Sequence of chain 2.C:
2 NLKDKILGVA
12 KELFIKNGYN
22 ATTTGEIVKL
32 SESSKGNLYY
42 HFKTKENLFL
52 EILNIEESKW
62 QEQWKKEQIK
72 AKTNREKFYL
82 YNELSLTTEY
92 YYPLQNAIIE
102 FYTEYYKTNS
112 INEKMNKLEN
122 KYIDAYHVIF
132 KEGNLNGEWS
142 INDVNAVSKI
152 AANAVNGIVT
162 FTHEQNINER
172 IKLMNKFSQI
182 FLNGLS

Binding-site contacts:
Ligand atom C7' contacts residue GLU120 of chain 2.C at 3.8 Å.
Ligand atom C5' contacts residue PHE162 of chain 2.A at 3.6 Å (hydrophobic).
Ligand atom C2 contacts residue ASN157 of chain 2.C at 3.7 Å.
Ligand atom C3' contacts residue ASN154 of chain 2.C at 3.7 Å.
Ligand atom C4' contacts residue PHE162 of chain 2.A at 4.0 Å (hydrophobic).
Ligand atom NB contacts residue ILE100 of chain 2.C at 3.1 Å.
Ligand atom C6' contacts residue GLU120 of chain 2.C at 3.4 Å.
Ligand atom NB contacts residue ILE99 of chain 2.C at 3.8 Å.
Ligand atom C4' contacts residue ASN154 of chain 2.C at 3.3 Å.
Ligand atom N contacts residue ASN157 of chain 2.C at 3.1 Å (h-bond).
Ligand atom C7' contacts residue ASN154 of chain 2.C at 3.5 Å.
Ligand atom C7' contacts residue PHE162 of chain 2.A at 3.6 Å (hydrophobic).
Ligand atom C3' contacts residue GLU120 of chain 2.C at 3.6 Å.
Ligand atom C4' contacts residue GLU120 of chain 2.C at 3.5 Å.
Ligand atom NB' contacts residue PHE162 of chain 2.A at 4.1 Å.
Ligand atom C2 contacts residue TYR103 of chain 2.C at 3.4 Å (hydrophobic).
Ligand atom NA contacts residue ILE100 of chain 2.C at 3.2 Å.
Ligand atom C2' contacts residue GLU120 of chain 2.C at 3.9 Å.
Ligand atom C3' contacts residue ILE124 of chain 2.C at 3.5 Å (hydrophobic).
Ligand atom C6' contacts residue PHE162 of chain 2.A at 4.0 Å (hydrophobic).
Ligand atom C6 contacts residue ASN157 of chain 2.C at 3.4 Å.
Ligand atom NB' contacts residue ILE124 of chain 2.C at 3.1 Å.
Ligand atom NA' contacts residue GLU165 of chain 2.A at 3.8 Å.
Ligand atom C5' contacts residue GLU120 of chain 2.C at 3.2 Å.
Ligand atom NA' contacts residue GLN166 of chain 2.A at 3.8 Å.
Ligand atom C7 contacts residue ILE100 of chain 2.C at 3.6 Å (hydrophobic).
Ligand atom C7' contacts residue ILE124 of chain 2.C at 3.8 Å (hydrophobic).
Ligand atom C5 contacts residue GLN96 of chain 2.C at 3.9 Å.
Ligand atom C5' contacts residue ASN154 of chain 2.C at 3.3 Å.
Ligand atom NA' contacts residue PHE162 of chain 2.A at 3.5 Å (h-bond).
Ligand atom C2 contacts residue PHE162 of chain 2.A at 3.4 Å (hydrophobic).
Ligand atom NB contacts residue TYR103 of chain 2.C at 3.6 Å.
Ligand atom C3 contacts residue TYR103 of chain 2.C at 3.4 Å (hydrophobic).
Ligand atom C3 contacts residue PHE162 of chain 2.A at 3.5 Å (hydrophobic).
Ligand atom NB' contacts residue ASN154 of chain 2.C at 2.8 Å (h-bond).
Ligand atom C1 contacts residue ASN157 of chain 2.C at 3.1 Å.
Ligand atom N1 contacts residue ASN157 of chain 2.C at 3.0 Å (h-bond).
Ligand atom NA' contacts residue GLU120 of chain 2.C at 2.9 Å (salt-bridge).
Ligand atom C6' contacts residue ASN154 of chain 2.C at 3.7 Å.
Ligand atom N1' contacts residue ASN157 of chain 2.C at 3.7 Å.

Sequence of chain 2.A:
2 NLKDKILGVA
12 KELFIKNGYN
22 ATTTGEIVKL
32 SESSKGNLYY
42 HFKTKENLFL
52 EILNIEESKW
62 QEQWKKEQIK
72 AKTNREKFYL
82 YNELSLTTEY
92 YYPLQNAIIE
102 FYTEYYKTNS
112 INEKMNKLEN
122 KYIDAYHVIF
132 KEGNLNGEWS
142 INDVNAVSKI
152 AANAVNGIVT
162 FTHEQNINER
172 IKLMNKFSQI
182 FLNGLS

The protein below binds the small molecule below.
Small molecule (SMILES): N=C(N)c1ccc(/N=N/Nc2ccc(C(=N)N)cc2)cc1